Sequence of chain 1.H:
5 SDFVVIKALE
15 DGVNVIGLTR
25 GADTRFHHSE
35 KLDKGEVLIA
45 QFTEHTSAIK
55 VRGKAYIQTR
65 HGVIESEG

The small molecule below binds the protein below.
Small molecule (SMILES): N[C@@H](Cc1c[nH]c2ccccc12)C(=O)O

Binding-site contacts:
Ligand atom CA contacts residue THR23 of chain 1.H at 3.8 Å.
Ligand atom N contacts residue THR28 of chain 1.H at 2.8 Å (h-bond).
Ligand atom CH2 contacts residue GLY21 of chain 1.I at 3.5 Å.
Ligand atom O contacts residue SER51 of chain 1.H at 3.0 Å (h-bond).
Ligand atom CE2 contacts residue THR50 of chain 1.I at 4.1 Å.
Ligand atom CA contacts residue GLY25 of chain 1.H at 3.4 Å.
Ligand atom CD1 contacts residue GLN45 of chain 1.I at 3.5 Å.
Ligand atom OXT contacts residue HIS49 of chain 1.I at 3.9 Å.
Ligand atom C contacts residue THR47 of chain 1.I at 3.5 Å.
Ligand atom NE1 contacts residue GLN45 of chain 1.I at 2.9 Å (h-bond).
Ligand atom CG contacts residue SER51 of chain 1.H at 4.0 Å.
Ligand atom OXT contacts residue THR50 of chain 1.I at 2.7 Å (h-bond).
Ligand atom N contacts residue THR23 of chain 1.H at 2.8 Å (h-bond).
Ligand atom C contacts residue SER51 of chain 1.H at 3.7 Å.
Ligand atom C contacts residue THR50 of chain 1.I at 3.8 Å.
Ligand atom C contacts residue GLY25 of chain 1.H at 3.4 Å.
Ligand atom O contacts residue GLY25 of chain 1.H at 3.1 Å (h-bond).
Ligand atom CB contacts residue THR23 of chain 1.H at 3.8 Å.
Ligand atom N contacts residue ASP27 of chain 1.H at 3.0 Å (salt-bridge).
Ligand atom O contacts residue THR47 of chain 1.I at 3.5 Å.
Ligand atom CB contacts residue SER51 of chain 1.H at 3.5 Å.
Ligand atom CH2 contacts residue ILE20 of chain 1.I at 4.0 Å (hydrophobic).
Ligand atom CZ3 contacts residue HIS32 of chain 1.I at 3.9 Å.
Ligand atom N contacts residue GLY25 of chain 1.H at 2.7 Å (h-bond).
Ligand atom CE3 contacts residue HIS32 of chain 1.I at 3.9 Å.
Ligand atom CD1 contacts residue THR47 of chain 1.I at 3.9 Å.
Ligand atom OXT contacts residue THR47 of chain 1.I at 2.6 Å (h-bond).
Ligand atom CZ2 contacts residue ILE53 of chain 1.I at 3.8 Å (hydrophobic).
Ligand atom CD2 contacts residue THR50 of chain 1.I at 4.0 Å.
Ligand atom CE3 contacts residue HIS31 of chain 1.I at 4.1 Å.
Ligand atom CZ2 contacts residue ALA44 of chain 1.I at 4.0 Å (hydrophobic).
Ligand atom CB contacts residue THR28 of chain 1.H at 3.6 Å.
Ligand atom CZ3 contacts residue GLY21 of chain 1.I at 3.5 Å.
Ligand atom NE1 contacts residue ALA44 of chain 1.I at 3.9 Å.
Ligand atom CD1 contacts residue SER51 of chain 1.H at 3.6 Å.
Ligand atom CA contacts residue THR28 of chain 1.H at 3.2 Å.
Ligand atom O contacts residue ARG24 of chain 1.H at 3.6 Å.
Ligand atom OXT contacts residue GLY25 of chain 1.H at 4.0 Å.
Ligand atom CE2 contacts residue GLN45 of chain 1.I at 4.0 Å.
Ligand atom CZ2 contacts residue THR50 of chain 1.I at 3.9 Å.

Sequence of chain 1.I:
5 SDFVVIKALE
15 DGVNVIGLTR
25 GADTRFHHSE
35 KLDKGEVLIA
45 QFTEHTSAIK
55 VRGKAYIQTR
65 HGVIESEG